This small molecule binds to this protein.
Small molecule (SMILES): Fc1ccccc1Nc1ncnc2[nH]ncc12

Binding-site contacts:
Ligand atom F13 contacts residue GLU23 of chain 1.A at 4.0 Å.
Ligand atom N7 contacts residue LEU146 of chain 1.A at 4.0 Å.
Ligand atom C10 contacts residue CYS95 of chain 1.A at 3.3 Å (hydrophobic).
Ligand atom C10 contacts residue ILE21 of chain 1.A at 3.7 Å (hydrophobic).
Ligand atom N7 contacts residue GLU93 of chain 1.A at 3.6 Å.
Ligand atom C16 contacts residue ILE21 of chain 1.A at 3.7 Å (hydrophobic).
Ligand atom C11 contacts residue MET92 of chain 1.A at 4.1 Å (hydrophobic).
Ligand atom N8 contacts residue MET92 of chain 1.A at 3.6 Å.
Ligand atom C1 contacts residue ILE21 of chain 1.A at 4.1 Å (hydrophobic).
Ligand atom C15 contacts residue GLU23 of chain 1.A at 4.0 Å.
Ligand atom C3 contacts residue ALA45 of chain 1.A at 3.5 Å (hydrophobic).
Ligand atom N5 contacts residue VAL77 of chain 1.A at 4.0 Å.
Ligand atom C17 contacts residue GLY22 of chain 1.A at 4.2 Å.
Ligand atom C10 contacts residue LEU94 of chain 1.A at 3.9 Å (hydrophobic).
Ligand atom F13 contacts residue VAL29 of chain 1.A at 3.3 Å.
Ligand atom N5 contacts residue MET92 of chain 1.A at 3.4 Å.
Ligand atom N6 contacts residue LEU146 of chain 1.A at 3.9 Å.
Ligand atom C16 contacts residue GLU99 of chain 1.A at 3.9 Å.
Ligand atom C17 contacts residue ILE21 of chain 1.A at 3.7 Å (hydrophobic).
Ligand atom C2 contacts residue LEU146 of chain 1.A at 3.6 Å (hydrophobic).
Ligand atom N8 contacts residue ALA45 of chain 1.A at 3.6 Å.
Ligand atom N5 contacts residue LEU146 of chain 1.A at 4.0 Å.
Ligand atom C14 contacts residue ILE21 of chain 1.A at 4.1 Å (hydrophobic).
Ligand atom N7 contacts residue CYS95 of chain 1.A at 3.1 Å (h-bond).
Ligand atom C3 contacts residue LEU146 of chain 1.A at 3.6 Å (hydrophobic).
Ligand atom N4 contacts residue VAL29 of chain 1.A at 3.9 Å.
Ligand atom N5 contacts residue GLU93 of chain 1.A at 4.2 Å.
Ligand atom C2 contacts residue ALA45 of chain 1.A at 4.0 Å (hydrophobic).
Ligand atom N8 contacts residue VAL77 of chain 1.A at 3.6 Å.
Ligand atom N7 contacts residue LEU94 of chain 1.A at 3.9 Å.
Ligand atom N8 contacts residue GLU93 of chain 1.A at 2.9 Å (salt-bridge).
Ligand atom C14 contacts residue LEU146 of chain 1.A at 3.8 Å (hydrophobic).
Ligand atom N7 contacts residue ALA45 of chain 1.A at 3.7 Å.
Ligand atom N4 contacts residue LEU146 of chain 1.A at 4.2 Å.
Ligand atom C15 contacts residue GLY22 of chain 1.A at 3.9 Å.
Ligand atom C11 contacts residue LEU146 of chain 1.A at 3.9 Å (hydrophobic).
Ligand atom C1 contacts residue LEU146 of chain 1.A at 3.9 Å (hydrophobic).
Ligand atom N8 contacts residue LEU146 of chain 1.A at 3.9 Å.
Ligand atom N6 contacts residue ILE21 of chain 1.A at 3.5 Å.
Ligand atom C3 contacts residue GLU93 of chain 1.A at 3.6 Å.

Sequence of chain 1.A:
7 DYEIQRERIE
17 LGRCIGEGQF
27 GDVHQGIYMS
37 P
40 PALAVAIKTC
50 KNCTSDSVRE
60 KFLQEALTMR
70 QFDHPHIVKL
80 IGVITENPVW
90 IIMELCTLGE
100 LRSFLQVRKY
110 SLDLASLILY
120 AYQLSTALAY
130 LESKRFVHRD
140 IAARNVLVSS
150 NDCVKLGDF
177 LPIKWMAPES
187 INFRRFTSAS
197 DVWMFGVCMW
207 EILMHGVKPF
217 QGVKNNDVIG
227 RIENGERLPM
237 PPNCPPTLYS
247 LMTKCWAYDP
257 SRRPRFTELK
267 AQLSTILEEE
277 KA